Sequence of chain 1.B:
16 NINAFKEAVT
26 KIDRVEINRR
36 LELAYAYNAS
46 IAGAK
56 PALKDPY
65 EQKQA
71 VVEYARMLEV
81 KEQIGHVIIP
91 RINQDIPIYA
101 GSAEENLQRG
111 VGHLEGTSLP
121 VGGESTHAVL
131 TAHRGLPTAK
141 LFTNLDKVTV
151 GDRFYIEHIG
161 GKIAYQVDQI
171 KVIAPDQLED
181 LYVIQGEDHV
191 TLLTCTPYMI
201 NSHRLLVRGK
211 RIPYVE

Binding-site contacts:
Ligand atom N1 contacts residue TYR62 of chain 1.B at 4.4 Å.
Ligand atom N1 contacts residue HIS133 of chain 1.B at 4.5 Å.
Ligand atom SD contacts residue ASN201 of chain 1.B at 3.7 Å.
Ligand atom SD contacts residue ARG204 of chain 1.B at 3.4 Å (salt-bridge).
Ligand atom SD contacts residue TYR62 of chain 1.B at 3.6 Å.
Ligand atom C2 contacts residue CYS195 of chain 1.B at 3.7 Å (hydrophobic).
Ligand atom C1 contacts residue ASN201 of chain 1.B at 4.0 Å.
Ligand atom C3 contacts residue TYR62 of chain 1.B at 3.9 Å (hydrophobic).
Ligand atom SD contacts residue CYS195 of chain 1.B at 2.0 Å (h-bond).
Ligand atom C2 contacts residue TYR62 of chain 1.B at 3.6 Å (hydrophobic).
Ligand atom C1 contacts residue CYS195 of chain 1.B at 3.5 Å (hydrophobic).
Ligand atom C5 contacts residue HIS133 of chain 1.B at 3.8 Å.
Ligand atom C1 contacts residue TYR62 of chain 1.B at 3.9 Å (hydrophobic).
Ligand atom C3 contacts residue HIS133 of chain 1.B at 3.8 Å.
Ligand atom C2 contacts residue ASN201 of chain 1.B at 4.4 Å.

A small-molecule ligand and the protein it binds are described below.
Small molecule (SMILES): C[N+](C)(C)CCS